Sequence of chain 1.A:
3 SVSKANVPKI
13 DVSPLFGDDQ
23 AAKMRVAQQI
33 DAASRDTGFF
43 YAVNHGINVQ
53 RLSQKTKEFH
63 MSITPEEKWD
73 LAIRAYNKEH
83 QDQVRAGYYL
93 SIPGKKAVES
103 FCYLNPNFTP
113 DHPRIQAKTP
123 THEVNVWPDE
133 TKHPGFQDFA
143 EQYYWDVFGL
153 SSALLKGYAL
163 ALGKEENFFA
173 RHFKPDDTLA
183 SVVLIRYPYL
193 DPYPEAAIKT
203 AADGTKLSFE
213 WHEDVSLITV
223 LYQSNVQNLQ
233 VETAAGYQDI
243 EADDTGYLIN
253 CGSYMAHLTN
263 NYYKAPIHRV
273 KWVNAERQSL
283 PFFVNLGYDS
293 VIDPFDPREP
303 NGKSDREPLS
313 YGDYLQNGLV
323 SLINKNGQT

Binding-site contacts:
Ligand atom O3 contacts residue LEU321 of chain 1.A at 3.5 Å.
Ligand atom C2 contacts residue ILE187 of chain 1.A at 3.6 Å (hydrophobic).
Ligand atom O2 contacts residue ARG87 of chain 1.A at 3.0 Å (salt-bridge).
Ligand atom C10 contacts residue LEU321 of chain 1.A at 3.7 Å (hydrophobic).
Ligand atom C2 contacts residue SER281 of chain 1.A at 3.9 Å.
Ligand atom O4 contacts residue TYR189 of chain 1.A at 2.5 Å (h-bond).
Ligand atom S1 contacts residue HIS214 of chain 1.A at 3.3 Å (h-bond).
Ligand atom C7 contacts residue LEU324 of chain 1.A at 4.0 Å (hydrophobic).
Ligand atom O5 contacts residue SER281 of chain 1.A at 2.8 Å (h-bond).
Ligand atom O1 contacts residue LEU324 of chain 1.A at 2.9 Å.
Ligand atom S1 contacts residue PHE285 of chain 1.A at 3.6 Å.
Ligand atom S1 contacts residue ASP216 of chain 1.A at 3.1 Å (salt-bridge).
Ligand atom O contacts residue ILE187 of chain 1.A at 3.5 Å.
Ligand atom C5 contacts residue PHE211 of chain 1.A at 3.5 Å (hydrophobic).
Ligand atom C contacts residue LEU231 of chain 1.A at 3.2 Å (hydrophobic).
Ligand atom O3 contacts residue ARG87 of chain 1.A at 3.1 Å (salt-bridge).
Ligand atom C8 contacts residue THR331 of chain 1.A at 4.0 Å.
Ligand atom S contacts residue HIS214 of chain 1.A at 3.5 Å (h-bond).
Ligand atom C13 contacts residue ILE187 of chain 1.A at 3.8 Å (hydrophobic).
Ligand atom O contacts residue PHE285 of chain 1.A at 3.2 Å.
Ligand atom C1 contacts residue FE1 of chain 1.B at 3.7 Å.
Ligand atom C12 contacts residue SER183 of chain 1.A at 3.8 Å.
Ligand atom O5 contacts residue TYR189 of chain 1.A at 3.7 Å.
Ligand atom C contacts residue FE1 of chain 1.B at 3.5 Å.
Ligand atom C contacts residue HIS270 of chain 1.A at 3.5 Å.
Ligand atom N contacts residue ILE187 of chain 1.A at 3.8 Å.
Ligand atom C13 contacts residue TYR189 of chain 1.A at 3.4 Å (hydrophobic).
Ligand atom S1 contacts residue FE1 of chain 1.B at 2.6 Å.
Ligand atom S contacts residue FE1 of chain 1.B at 2.6 Å.
Ligand atom C contacts residue VAL272 of chain 1.A at 3.7 Å (hydrophobic).
Ligand atom O5 contacts residue GLN225 of chain 1.A at 3.7 Å.
Ligand atom O2 contacts residue SER183 of chain 1.A at 2.8 Å (h-bond).
Ligand atom N2 contacts residue TYR91 of chain 1.A at 3.5 Å (h-bond).
Ligand atom C6 contacts residue LEU324 of chain 1.A at 3.7 Å (hydrophobic).
Ligand atom O contacts residue PRO283 of chain 1.A at 3.5 Å.
Ligand atom C3 contacts residue ILE187 of chain 1.A at 3.8 Å (hydrophobic).
Ligand atom O4 contacts residue VAL272 of chain 1.A at 3.7 Å.
Ligand atom C12 contacts residue ARG87 of chain 1.A at 3.8 Å.
Ligand atom N1 contacts residue PHE285 of chain 1.A at 3.9 Å.
Ligand atom C13 contacts residue SER281 of chain 1.A at 3.7 Å.

A protein and the small-molecule ligand that binds it are described below.
Small molecule (SMILES): CSC[C@@H](NC(=O)[C@H](CCS)NC(=O)CCC[C@H](N)C(=O)O)C(=O)O